Sequence of chain 1.Y:
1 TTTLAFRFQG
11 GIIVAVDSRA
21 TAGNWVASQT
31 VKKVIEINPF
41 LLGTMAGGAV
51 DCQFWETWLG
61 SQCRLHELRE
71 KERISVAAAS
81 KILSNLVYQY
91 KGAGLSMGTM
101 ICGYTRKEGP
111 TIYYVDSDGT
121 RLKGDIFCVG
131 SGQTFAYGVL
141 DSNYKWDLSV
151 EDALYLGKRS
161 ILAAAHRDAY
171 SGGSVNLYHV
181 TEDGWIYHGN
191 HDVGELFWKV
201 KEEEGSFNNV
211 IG

Binding-site contacts:
Ligand atom C59 contacts residue THR1 of chain 1.Y at 2.5 Å.
Ligand atom O29 contacts residue ALA49 of chain 1.Y at 3.0 Å (h-bond).
Ligand atom C43 contacts residue THR1 of chain 1.Y at 2.7 Å.
Ligand atom O1 contacts residue HIS108 of chain 1.Z at 3.2 Å.
Ligand atom C42 contacts residue THR1 of chain 1.Y at 2.4 Å.
Ligand atom C47 contacts residue THR1 of chain 1.Y at 1.4 Å.
Ligand atom C51 contacts residue THR1 of chain 1.Y at 1.5 Å.
Ligand atom C12 contacts residue ASP126 of chain 1.Z at 3.3 Å.
Ligand atom C23 contacts residue THR21 of chain 1.Y at 3.6 Å.
Ligand atom O9 contacts residue PRO127 of chain 1.Z at 3.4 Å.
Ligand atom C16 contacts residue ARG101 of chain 1.Z at 3.7 Å.
Ligand atom O40 contacts residue THR21 of chain 1.Y at 3.0 Å (h-bond).
Ligand atom O48 contacts residue GLY47 of chain 1.Y at 3.1 Å (h-bond).
Ligand atom N22 contacts residue ASP126 of chain 1.Z at 3.3 Å (salt-bridge).
Ligand atom O40 contacts residue ALA20 of chain 1.Y at 3.3 Å.
Ligand atom C27 contacts residue SER130 of chain 1.Z at 3.5 Å.
Ligand atom N41 contacts residue GLY47 of chain 1.Y at 2.9 Å (h-bond).
Ligand atom N41 contacts residue THR1 of chain 1.Y at 3.6 Å.
Ligand atom C58 contacts residue TYR170 of chain 1.Y at 3.1 Å (hydrophobic).
Ligand atom O60 contacts residue MES1 of chain 1.QA at 2.8 Å (h-bond).
Ligand atom C39 contacts residue GLY47 of chain 1.Y at 3.5 Å.
Ligand atom C38 contacts residue GLY47 of chain 1.Y at 3.6 Å.
Ligand atom C58 contacts residue LYS33 of chain 1.Y at 3.4 Å.
Ligand atom C31 contacts residue THR21 of chain 1.Y at 3.7 Å.
Ligand atom C17 contacts residue ARG101 of chain 1.Z at 3.5 Å.
Ligand atom C5 contacts residue HIS108 of chain 1.Z at 3.4 Å.
Ligand atom O60 contacts residue THR1 of chain 1.Y at 3.2 Å (h-bond).
Ligand atom O48 contacts residue MES1 of chain 1.QA at 2.8 Å (h-bond).
Ligand atom C44 contacts residue THR1 of chain 1.Y at 3.6 Å.
Ligand atom O48 contacts residue THR1 of chain 1.Y at 2.3 Å (h-bond).
Ligand atom C32 contacts residue THR21 of chain 1.Y at 3.7 Å.
Ligand atom C11 contacts residue ASP126 of chain 1.Z at 3.5 Å.
Ligand atom C28 contacts residue THR21 of chain 1.Y at 3.7 Å.
Ligand atom C43 contacts residue GLY47 of chain 1.Y at 3.3 Å.
Ligand atom N30 contacts residue THR21 of chain 1.Y at 2.8 Å (h-bond).
Ligand atom C58 contacts residue ARG19 of chain 1.Y at 3.1 Å.
Ligand atom C51 contacts residue TYR170 of chain 1.Y at 3.5 Å (hydrophobic).
Ligand atom C59 contacts residue TYR170 of chain 1.Y at 3.7 Å (hydrophobic).
Ligand atom C31 contacts residue GLY47 of chain 1.Y at 3.3 Å.
Ligand atom C58 contacts residue THR1 of chain 1.Y at 2.5 Å.

Sequence of chain 1.Z:
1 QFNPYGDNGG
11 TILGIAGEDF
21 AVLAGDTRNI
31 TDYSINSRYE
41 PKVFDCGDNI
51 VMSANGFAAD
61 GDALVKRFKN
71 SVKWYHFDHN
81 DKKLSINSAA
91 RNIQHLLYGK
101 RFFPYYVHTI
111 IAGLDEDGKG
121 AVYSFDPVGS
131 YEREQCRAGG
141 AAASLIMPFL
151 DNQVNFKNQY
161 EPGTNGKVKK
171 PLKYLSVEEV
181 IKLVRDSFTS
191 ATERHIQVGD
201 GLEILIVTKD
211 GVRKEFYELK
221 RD

The protein below binds the small molecule below.
Small molecule (SMILES): CC(C)C[C@H](NC(=O)[C@H](CCc1ccccc1)NC(=O)CN1CCOCC1)C(=O)N[C@@H](Cc1ccccc1)C(=O)N[C@@H](CC(C)C)[C@@H](O)[C@H](C)CO